A protein and the small-molecule ligand that binds it are described below.
Small molecule (SMILES): CC[C@H](C)[C@H](NC(=O)[C@@H](N)CC(=O)O)C(=O)N[C@@H](CC(N)=O)C(=O)N[C@@H](Cc1ccccc1)C(=O)N[C@@H](CO)C(=O)N[C@@H](CO)C(=O)N[C@H](C=O)CC(C)C

Sequence of chain 25.U:
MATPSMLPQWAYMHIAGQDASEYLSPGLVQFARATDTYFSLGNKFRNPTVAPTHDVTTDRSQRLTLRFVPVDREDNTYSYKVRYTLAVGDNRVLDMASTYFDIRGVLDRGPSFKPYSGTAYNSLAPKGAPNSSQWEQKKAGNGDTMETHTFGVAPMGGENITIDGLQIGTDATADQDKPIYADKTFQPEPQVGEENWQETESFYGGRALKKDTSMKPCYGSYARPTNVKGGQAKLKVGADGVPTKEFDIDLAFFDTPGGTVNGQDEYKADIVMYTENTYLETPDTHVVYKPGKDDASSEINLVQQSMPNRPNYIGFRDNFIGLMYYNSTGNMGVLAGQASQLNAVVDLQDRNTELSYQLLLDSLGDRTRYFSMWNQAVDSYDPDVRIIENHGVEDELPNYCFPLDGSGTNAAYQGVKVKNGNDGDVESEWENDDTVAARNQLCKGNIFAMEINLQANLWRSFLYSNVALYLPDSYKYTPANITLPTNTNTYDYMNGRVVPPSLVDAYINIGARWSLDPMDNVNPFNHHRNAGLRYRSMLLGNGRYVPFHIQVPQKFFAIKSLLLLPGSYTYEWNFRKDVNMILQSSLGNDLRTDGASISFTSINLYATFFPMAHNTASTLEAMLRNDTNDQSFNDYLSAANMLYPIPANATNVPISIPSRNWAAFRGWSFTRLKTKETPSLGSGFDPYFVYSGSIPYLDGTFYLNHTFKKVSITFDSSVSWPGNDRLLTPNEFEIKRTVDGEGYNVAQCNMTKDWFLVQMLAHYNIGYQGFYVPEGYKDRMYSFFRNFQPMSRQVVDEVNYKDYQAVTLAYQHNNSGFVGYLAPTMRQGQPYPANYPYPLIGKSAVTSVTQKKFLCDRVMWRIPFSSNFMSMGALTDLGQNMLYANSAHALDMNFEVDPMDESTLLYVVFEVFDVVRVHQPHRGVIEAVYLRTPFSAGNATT

Binding-site contacts:
Ligand atom O contacts residue GLU911 of chain 25.T at 3.1 Å (salt-bridge).
Ligand atom O contacts residue TYR636 of chain 25.T at 3.5 Å (h-bond).
Ligand atom OD1 contacts residue ARG862 of chain 25.T at 3.1 Å.
Ligand atom O contacts residue ASN47 of chain 25.U at 3.3 Å (h-bond).
Ligand atom C contacts residue GLU911 of chain 25.T at 3.3 Å.
Ligand atom O contacts residue TYR636 of chain 25.T at 3.1 Å (h-bond).
Ligand atom CD1 contacts residue LEU637 of chain 25.T at 3.7 Å (hydrophobic).
Ligand atom O contacts residue GLY42 of chain 25.U at 2.9 Å (h-bond).
Ligand atom N contacts residue SER871 of chain 25.T at 3.5 Å (h-bond).
Ligand atom CE1 contacts residue ASN634 of chain 25.T at 3.4 Å.
Ligand atom N contacts residue ARG46 of chain 25.U at 3.5 Å (salt-bridge).
Ligand atom CA contacts residue PHE45 of chain 25.U at 3.6 Å (hydrophobic).
Ligand atom CG2 contacts residue LEU637 of chain 25.T at 3.8 Å (hydrophobic).
Ligand atom CZ contacts residue PHE633 of chain 25.T at 3.7 Å (hydrophobic).
Ligand atom CG1 contacts residue GLU911 of chain 25.T at 3.7 Å.
Ligand atom OD2 contacts residue SER871 of chain 25.T at 3.2 Å (h-bond).
Ligand atom OD2 contacts residue PRO864 of chain 25.T at 3.7 Å.
Ligand atom N contacts residue ASN47 of chain 25.U at 3.8 Å.
Ligand atom CD1 contacts residue ASN634 of chain 25.T at 3.6 Å.
Ligand atom CG2 contacts residue TYR636 of chain 25.T at 3.4 Å (hydrophobic).
Ligand atom CD1 contacts residue ALA20 of chain 25.U at 3.7 Å (hydrophobic).
Ligand atom N contacts residue TYR636 of chain 25.T at 3.8 Å.
Ligand atom CZ contacts residue ASN634 of chain 25.T at 3.8 Å.
Ligand atom ND2 contacts residue ARG666 of chain 25.T at 3.4 Å (salt-bridge).
Ligand atom CB contacts residue GLY42 of chain 25.U at 3.7 Å.
Ligand atom C contacts residue GLY42 of chain 25.U at 3.5 Å.
Ligand atom OD1 contacts residue ALA874 of chain 25.T at 3.7 Å.
Ligand atom O contacts residue ARG46 of chain 25.U at 3.5 Å (salt-bridge).
Ligand atom N contacts residue PHE45 of chain 25.U at 3.4 Å (h-bond).
Ligand atom CA contacts residue TYR636 of chain 25.T at 3.7 Å (hydrophobic).
Ligand atom CA contacts residue GLU911 of chain 25.T at 3.8 Å.
Ligand atom CA contacts residue GLY42 of chain 25.U at 3.6 Å.
Ligand atom N contacts residue GLY42 of chain 25.U at 3.2 Å (h-bond).
Ligand atom CD1 contacts residue ARG33 of chain 25.U at 3.8 Å.
Ligand atom OD1 contacts residue ALA762 of chain 25.T at 3.5 Å.
Ligand atom O contacts residue ARG666 of chain 25.T at 3.1 Å (salt-bridge).
Ligand atom CB contacts residue GLY42 of chain 25.U at 3.5 Å.
Ligand atom CB contacts residue PHE45 of chain 25.U at 3.3 Å (hydrophobic).
Ligand atom CA contacts residue ASN47 of chain 25.U at 3.8 Å.
Ligand atom CD1 contacts residue SER21 of chain 25.U at 3.6 Å.

Sequence of chain 25.T:
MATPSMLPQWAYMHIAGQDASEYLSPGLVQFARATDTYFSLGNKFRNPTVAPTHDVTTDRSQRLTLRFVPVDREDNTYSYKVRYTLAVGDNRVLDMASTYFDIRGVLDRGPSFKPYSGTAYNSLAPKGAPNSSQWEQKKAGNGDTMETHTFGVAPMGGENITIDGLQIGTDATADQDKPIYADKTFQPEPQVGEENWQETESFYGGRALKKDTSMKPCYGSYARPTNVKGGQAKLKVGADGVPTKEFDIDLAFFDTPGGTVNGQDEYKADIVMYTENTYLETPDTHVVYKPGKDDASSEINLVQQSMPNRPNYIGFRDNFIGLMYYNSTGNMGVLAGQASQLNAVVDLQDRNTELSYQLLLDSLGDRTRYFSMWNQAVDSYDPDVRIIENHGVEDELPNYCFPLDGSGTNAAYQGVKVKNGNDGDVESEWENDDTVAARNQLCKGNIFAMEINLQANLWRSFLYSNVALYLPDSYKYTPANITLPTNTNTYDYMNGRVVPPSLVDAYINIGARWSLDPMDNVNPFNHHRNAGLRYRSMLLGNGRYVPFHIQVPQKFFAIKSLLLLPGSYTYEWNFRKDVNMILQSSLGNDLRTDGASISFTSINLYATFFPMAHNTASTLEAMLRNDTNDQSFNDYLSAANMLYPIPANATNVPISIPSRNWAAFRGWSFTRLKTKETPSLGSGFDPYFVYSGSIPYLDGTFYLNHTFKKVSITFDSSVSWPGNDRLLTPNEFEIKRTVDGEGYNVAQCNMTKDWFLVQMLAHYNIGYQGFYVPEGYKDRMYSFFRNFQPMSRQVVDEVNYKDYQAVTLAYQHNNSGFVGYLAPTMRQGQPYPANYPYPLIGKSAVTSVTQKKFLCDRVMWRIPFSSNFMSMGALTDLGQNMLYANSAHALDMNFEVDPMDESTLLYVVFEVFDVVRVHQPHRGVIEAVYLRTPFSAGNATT